The protein below binds the small molecule below.
Small molecule (SMILES): CC(=O)N[C@H]1[C@H](O[C@H]2[C@H](O)[C@@H](NC(C)=O)CO[C@@H]2CO)O[C@H](CO)[C@@H](O[C@@H]2O[C@H](CO[C@H]3O[C@H](CO)[C@@H](O)[C@H](O)[C@@H]3O)[C@@H](O)[C@H](O[C@H]3O[C@H](CO)[C@@H](O)[C@H](O)[C@@H]3O[C@H]3O[C@H](CO)[C@@H](O)[C@H](O)[C@@H]3O)[C@@H]2O)[C@@H]1O

Sequence of chain 1.I:
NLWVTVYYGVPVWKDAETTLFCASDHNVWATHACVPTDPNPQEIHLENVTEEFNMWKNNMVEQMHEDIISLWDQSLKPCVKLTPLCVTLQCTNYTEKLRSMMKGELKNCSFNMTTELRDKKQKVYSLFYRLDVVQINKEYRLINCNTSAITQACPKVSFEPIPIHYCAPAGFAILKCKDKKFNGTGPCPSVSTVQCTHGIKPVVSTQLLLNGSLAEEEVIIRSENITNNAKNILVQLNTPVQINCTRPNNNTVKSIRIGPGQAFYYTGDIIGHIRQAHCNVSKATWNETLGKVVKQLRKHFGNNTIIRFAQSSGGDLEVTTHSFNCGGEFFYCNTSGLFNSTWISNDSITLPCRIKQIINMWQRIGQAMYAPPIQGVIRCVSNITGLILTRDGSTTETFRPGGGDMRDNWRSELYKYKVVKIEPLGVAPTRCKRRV

Binding-site contacts:
Ligand atom O5 contacts residue ASN301 of chain 1.I at 2.3 Å (h-bond).
Ligand atom O5 contacts residue THR383 of chain 1.I at 3.4 Å (h-bond).
Ligand atom O7 contacts residue ILE107 of chain 1.G at 3.2 Å.
Ligand atom C7 contacts residue ARG412 of chain 1.I at 3.8 Å.
Ligand atom C2 contacts residue ASN301 of chain 1.I at 2.5 Å.
Ligand atom C3 contacts residue ASN301 of chain 1.I at 3.8 Å.
Ligand atom O7 contacts residue ARG412 of chain 1.I at 3.6 Å (salt-bridge).
Ligand atom C2 contacts residue HIS299 of chain 1.I at 3.7 Å.
Ligand atom C1 contacts residue HIS299 of chain 1.I at 3.5 Å.
Ligand atom O3 contacts residue ILE103 of chain 1.G at 3.4 Å (h-bond).
Ligand atom C8 contacts residue ASN265 of chain 1.I at 3.3 Å.
Ligand atom C8 contacts residue ASN301 of chain 1.I at 3.7 Å.
Ligand atom O4 contacts residue VAL106 of chain 1.G at 3.5 Å.
Ligand atom C8 contacts residue ARG412 of chain 1.I at 3.7 Å.
Ligand atom N2 contacts residue HIS299 of chain 1.I at 3.3 Å (h-bond).
Ligand atom O3 contacts residue GLY105 of chain 1.G at 3.2 Å (h-bond).
Ligand atom C5 contacts residue ASN301 of chain 1.I at 3.6 Å.
Ligand atom C8 contacts residue ILE107 of chain 1.G at 3.5 Å (hydrophobic).
Ligand atom C2 contacts residue GLY105 of chain 1.G at 3.1 Å.
Ligand atom C7 contacts residue ILE107 of chain 1.G at 3.9 Å (hydrophobic).
Ligand atom O5 contacts residue ILE103 of chain 1.G at 3.5 Å (h-bond).
Ligand atom N2 contacts residue GLY105 of chain 1.G at 3.8 Å.
Ligand atom C7 contacts residue GLY105 of chain 1.G at 3.5 Å.
Ligand atom O7 contacts residue GLY105 of chain 1.G at 3.4 Å (h-bond).
Ligand atom N2 contacts residue ASN301 of chain 1.I at 3.0 Å (h-bond).
Ligand atom C1 contacts residue ASN301 of chain 1.I at 1.4 Å.
Ligand atom C3 contacts residue HIS299 of chain 1.I at 3.8 Å.
Ligand atom C4 contacts residue GLY105 of chain 1.G at 3.7 Å.
Ligand atom C5 contacts residue THR383 of chain 1.I at 3.8 Å.
Ligand atom C1 contacts residue ILE103 of chain 1.G at 3.4 Å (hydrophobic).
Ligand atom C7 contacts residue ASN301 of chain 1.I at 3.1 Å.
Ligand atom O5 contacts residue SER381 of chain 1.I at 3.8 Å.
Ligand atom C3 contacts residue GLY105 of chain 1.G at 3.5 Å.
Ligand atom C8 contacts residue VAL106 of chain 1.G at 3.8 Å (hydrophobic).
Ligand atom C5 contacts residue ILE103 of chain 1.G at 3.5 Å (hydrophobic).
Ligand atom C8 contacts residue THR267 of chain 1.I at 3.7 Å.
Ligand atom O7 contacts residue ASN301 of chain 1.I at 3.4 Å (h-bond).
Ligand atom C6 contacts residue ILE103 of chain 1.G at 3.3 Å (hydrophobic).
Ligand atom C6 contacts residue THR383 of chain 1.I at 3.7 Å.
Ligand atom C5 contacts residue VAL106 of chain 1.G at 3.6 Å (hydrophobic).

Sequence of chain 1.G:
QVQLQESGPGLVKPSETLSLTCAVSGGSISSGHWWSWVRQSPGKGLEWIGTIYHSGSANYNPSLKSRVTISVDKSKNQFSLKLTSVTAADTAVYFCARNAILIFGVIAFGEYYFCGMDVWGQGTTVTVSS